The small molecule below binds the protein below.
Small molecule (SMILES): COc1cccc2[nH]c(C(=O)N[C@@H](CC(C)C)C(=O)N[C@@H](C[C@@H]3CCNC3=O)C(=O)COC(=O)c3ccccc3C#N)cc12

Binding-site contacts:
Ligand atom C32 contacts residue GLU167 of chain 1.A at 3.5 Å.
Ligand atom O2 contacts residue GLN190 of chain 1.A at 3.3 Å (h-bond).
Ligand atom C21 contacts residue HIS165 of chain 1.A at 3.6 Å.
Ligand atom C36 contacts residue CYS146 of chain 1.A at 1.9 Å (hydrophobic).
Ligand atom C19 contacts residue HIS42 of chain 1.A at 3.7 Å.
Ligand atom C34 contacts residue CYS146 of chain 1.A at 2.4 Å (hydrophobic).
Ligand atom O35 contacts residue GLY144 of chain 1.A at 3.2 Å (h-bond).
Ligand atom C3 contacts residue THR191 of chain 1.A at 3.5 Å.
Ligand atom C24 contacts residue CYS146 of chain 1.A at 3.2 Å (hydrophobic).
Ligand atom O35 contacts residue CYS146 of chain 1.A at 2.9 Å (h-bond).
Ligand atom C11 contacts residue THR191 of chain 1.A at 3.6 Å.
Ligand atom C30 contacts residue LEU142 of chain 1.A at 3.8 Å (hydrophobic).
Ligand atom O2 contacts residue THR191 of chain 1.A at 3.5 Å (h-bond).
Ligand atom O33 contacts residue PHE141 of chain 1.A at 3.4 Å.
Ligand atom C5 contacts residue ALA192 of chain 1.A at 3.7 Å (hydrophobic).
Ligand atom C15 contacts residue HIS165 of chain 1.A at 3.3 Å.
Ligand atom N31 contacts residue GLU167 of chain 1.A at 3.2 Å (salt-bridge).
Ligand atom C4 contacts residue ALA192 of chain 1.A at 3.6 Å (hydrophobic).
Ligand atom N23 contacts residue CYS146 of chain 1.A at 3.2 Å (h-bond).
Ligand atom O13 contacts residue MET166 of chain 1.A at 3.3 Å.
Ligand atom O33 contacts residue HIS173 of chain 1.A at 3.6 Å.
Ligand atom C26 contacts residue SER145 of chain 1.A at 3.6 Å.
Ligand atom N23 contacts residue HIS165 of chain 1.A at 2.9 Å (h-bond).
Ligand atom N14 contacts residue GLN190 of chain 1.A at 3.0 Å (h-bond).
Ligand atom C1 contacts residue GLN190 of chain 1.A at 3.5 Å.
Ligand atom O33 contacts residue HIS164 of chain 1.A at 2.7 Å (h-bond).
Ligand atom C19 contacts residue HIS165 of chain 1.A at 3.5 Å.
Ligand atom C6 contacts residue GLU167 of chain 1.A at 3.8 Å.
Ligand atom O33 contacts residue GLU167 of chain 1.A at 3.5 Å.
Ligand atom C36 contacts residue HIS42 of chain 1.A at 3.2 Å.
Ligand atom C10 contacts residue GLN190 of chain 1.A at 3.3 Å.
Ligand atom N31 contacts residue PHE141 of chain 1.A at 3.1 Å (h-bond).
Ligand atom C20 contacts residue HIS42 of chain 1.A at 3.8 Å.
Ligand atom O35 contacts residue SER145 of chain 1.A at 3.2 Å (h-bond).
Ligand atom N8 contacts residue GLU167 of chain 1.A at 2.8 Å (salt-bridge).
Ligand atom C7 contacts residue GLU167 of chain 1.A at 3.6 Å.
Ligand atom C17 contacts residue GLN190 of chain 1.A at 3.5 Å.
Ligand atom C29 contacts residue ASN143 of chain 1.A at 3.4 Å.
Ligand atom O13 contacts residue GLU167 of chain 1.A at 2.9 Å (salt-bridge).
Ligand atom C30 contacts residue ASN143 of chain 1.A at 3.6 Å.

Sequence of chain 1.A:
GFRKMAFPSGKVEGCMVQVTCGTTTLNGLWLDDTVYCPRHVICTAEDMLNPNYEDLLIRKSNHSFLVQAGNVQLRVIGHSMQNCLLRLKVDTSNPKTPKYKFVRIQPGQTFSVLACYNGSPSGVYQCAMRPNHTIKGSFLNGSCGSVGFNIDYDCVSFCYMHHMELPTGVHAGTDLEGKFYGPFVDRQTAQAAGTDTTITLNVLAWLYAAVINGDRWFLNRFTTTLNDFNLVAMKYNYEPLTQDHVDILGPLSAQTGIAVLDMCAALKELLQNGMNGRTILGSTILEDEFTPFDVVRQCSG